The small molecule below binds the protein below.
Small molecule (SMILES): CC(=O)N[C@H]1[C@H](O[C@H]2[C@H](O)[C@@H](NC(C)=O)CO[C@@H]2CO)O[C@H](CO)[C@@H](O[C@@H]2O[C@H](CO)[C@@H](O)[C@H](O[C@H]3O[C@H](CO)[C@@H](O)[C@H](O)[C@@H]3O)[C@@H]2O)[C@@H]1O

Binding-site contacts:
Ligand atom O5 contacts residue ASN69 of chain 1.A at 2.3 Å (h-bond).
Ligand atom O7 contacts residue VAL332 of chain 1.A at 3.4 Å.
Ligand atom C2 contacts residue ASN69 of chain 1.A at 2.5 Å.
Ligand atom N2 contacts residue ASN69 of chain 1.A at 2.9 Å (h-bond).
Ligand atom N2 contacts residue VAL332 of chain 1.A at 3.5 Å.
Ligand atom C8 contacts residue ASN69 of chain 1.A at 4.1 Å.
Ligand atom C5 contacts residue ASN69 of chain 1.A at 3.6 Å.
Ligand atom C3 contacts residue ASN69 of chain 1.A at 3.8 Å.
Ligand atom C7 contacts residue ASN69 of chain 1.A at 3.7 Å.
Ligand atom C7 contacts residue VAL332 of chain 1.A at 3.8 Å (hydrophobic).
Ligand atom C1 contacts residue ASN69 of chain 1.A at 1.4 Å.
Ligand atom C1 contacts residue VAL332 of chain 1.A at 4.4 Å (hydrophobic).
Ligand atom C4 contacts residue ASN69 of chain 1.A at 4.2 Å.

Sequence of chain 1.A:
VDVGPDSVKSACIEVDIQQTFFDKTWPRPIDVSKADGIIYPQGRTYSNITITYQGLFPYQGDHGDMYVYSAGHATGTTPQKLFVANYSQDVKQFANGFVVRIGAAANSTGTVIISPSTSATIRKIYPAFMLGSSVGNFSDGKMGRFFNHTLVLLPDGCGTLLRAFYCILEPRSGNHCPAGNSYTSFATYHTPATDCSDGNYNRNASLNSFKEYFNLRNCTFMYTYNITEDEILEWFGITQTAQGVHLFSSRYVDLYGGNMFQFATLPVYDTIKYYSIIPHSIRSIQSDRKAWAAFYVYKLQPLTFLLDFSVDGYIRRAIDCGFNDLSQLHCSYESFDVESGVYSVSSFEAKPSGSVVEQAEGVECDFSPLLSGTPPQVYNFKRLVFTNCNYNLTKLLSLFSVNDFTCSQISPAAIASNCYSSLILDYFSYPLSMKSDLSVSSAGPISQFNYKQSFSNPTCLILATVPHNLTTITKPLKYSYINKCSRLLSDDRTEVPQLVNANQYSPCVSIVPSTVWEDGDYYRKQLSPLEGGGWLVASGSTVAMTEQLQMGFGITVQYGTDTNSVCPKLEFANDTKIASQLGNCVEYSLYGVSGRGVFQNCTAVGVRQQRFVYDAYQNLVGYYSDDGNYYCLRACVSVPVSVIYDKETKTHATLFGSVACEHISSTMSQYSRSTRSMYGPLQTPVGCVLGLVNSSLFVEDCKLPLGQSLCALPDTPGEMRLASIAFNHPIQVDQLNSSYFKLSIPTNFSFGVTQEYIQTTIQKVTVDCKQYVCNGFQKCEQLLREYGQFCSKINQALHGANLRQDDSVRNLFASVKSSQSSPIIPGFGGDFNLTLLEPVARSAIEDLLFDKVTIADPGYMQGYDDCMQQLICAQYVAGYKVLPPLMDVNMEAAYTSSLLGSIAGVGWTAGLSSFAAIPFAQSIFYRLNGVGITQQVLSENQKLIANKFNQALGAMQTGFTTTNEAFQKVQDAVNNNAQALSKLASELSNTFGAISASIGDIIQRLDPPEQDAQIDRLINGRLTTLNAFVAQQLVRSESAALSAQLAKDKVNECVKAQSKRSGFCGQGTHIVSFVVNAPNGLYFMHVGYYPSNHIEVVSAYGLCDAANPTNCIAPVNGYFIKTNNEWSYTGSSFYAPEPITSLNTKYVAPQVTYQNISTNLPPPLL